Sequence of chain 1.C:
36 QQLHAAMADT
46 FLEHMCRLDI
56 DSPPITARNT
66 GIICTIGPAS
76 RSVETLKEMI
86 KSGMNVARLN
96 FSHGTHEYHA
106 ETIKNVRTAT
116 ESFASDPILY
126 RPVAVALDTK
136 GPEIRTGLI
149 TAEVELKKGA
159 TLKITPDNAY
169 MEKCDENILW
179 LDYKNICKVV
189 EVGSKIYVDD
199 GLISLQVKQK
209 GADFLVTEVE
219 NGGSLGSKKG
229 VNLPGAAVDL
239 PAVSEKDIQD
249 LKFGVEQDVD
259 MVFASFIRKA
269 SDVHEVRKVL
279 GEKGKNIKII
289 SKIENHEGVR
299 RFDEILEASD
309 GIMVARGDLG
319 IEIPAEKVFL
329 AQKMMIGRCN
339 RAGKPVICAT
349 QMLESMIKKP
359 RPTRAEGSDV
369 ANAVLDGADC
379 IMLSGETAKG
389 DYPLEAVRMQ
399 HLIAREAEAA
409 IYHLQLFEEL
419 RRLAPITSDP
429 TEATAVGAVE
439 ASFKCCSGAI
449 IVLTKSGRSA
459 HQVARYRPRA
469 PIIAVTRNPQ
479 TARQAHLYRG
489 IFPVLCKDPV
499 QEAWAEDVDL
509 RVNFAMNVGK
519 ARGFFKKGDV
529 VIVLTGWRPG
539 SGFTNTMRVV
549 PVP

Binding-site contacts:
Ligand atom O2 contacts residue LYS290 of chain 1.C at 4.5 Å.
Ligand atom O3 contacts residue SER382 of chain 1.C at 4.3 Å.
Ligand atom O3 contacts residue ALA313 of chain 1.C at 4.4 Å.
Ligand atom O1 contacts residue GLU292 of chain 1.C at 3.7 Å.
Ligand atom C1 contacts residue ALA313 of chain 1.C at 4.0 Å (hydrophobic).
Ligand atom O1 contacts residue ALA313 of chain 1.C at 4.5 Å.
Ligand atom O3 contacts residue MET380 of chain 1.C at 3.9 Å.
Ligand atom O4 contacts residue THR348 of chain 1.C at 2.5 Å (h-bond).
Ligand atom O3 contacts residue LYS290 of chain 1.C at 4.4 Å.
Ligand atom O2 contacts residue ASP316 of chain 1.C at 2.6 Å (salt-bridge).
Ligand atom C1 contacts residue THR348 of chain 1.C at 3.6 Å.
Ligand atom O2 contacts residue GLU292 of chain 1.C at 2.6 Å (salt-bridge).
Ligand atom O1 contacts residue LYS290 of chain 1.C at 2.7 Å (salt-bridge).
Ligand atom C1 contacts residue ARG93 of chain 1.C at 4.4 Å.
Ligand atom O2 contacts residue ALA313 of chain 1.C at 3.7 Å.
Ligand atom O4 contacts residue ARG314 of chain 1.C at 3.6 Å (salt-bridge).
Ligand atom O1 contacts residue ASP316 of chain 1.C at 4.4 Å.
Ligand atom C2 contacts residue GLU292 of chain 1.C at 3.4 Å.
Ligand atom C2 contacts residue THR348 of chain 1.C at 3.5 Å.
Ligand atom C2 contacts residue ASP316 of chain 1.C at 3.8 Å.
Ligand atom O1 contacts residue MG1 of chain 1.O at 2.7 Å.
Ligand atom C1 contacts residue LYS290 of chain 1.C at 3.7 Å.
Ligand atom O4 contacts residue GLU292 of chain 1.C at 4.3 Å.
Ligand atom O3 contacts residue THR348 of chain 1.C at 2.9 Å (h-bond).
Ligand atom O3 contacts residue ARG93 of chain 1.C at 4.1 Å.
Ligand atom O4 contacts residue ALA313 of chain 1.C at 3.2 Å.
Ligand atom C2 contacts residue GLY315 of chain 1.C at 4.1 Å.
Ligand atom C2 contacts residue ALA313 of chain 1.C at 3.4 Å (hydrophobic).
Ligand atom C1 contacts residue MG1 of chain 1.O at 3.5 Å.
Ligand atom O2 contacts residue GLY315 of chain 1.C at 4.4 Å.
Ligand atom C1 contacts residue GLU292 of chain 1.C at 4.0 Å.
Ligand atom O4 contacts residue ASP316 of chain 1.C at 4.0 Å.
Ligand atom O1 contacts residue ARG93 of chain 1.C at 4.0 Å.
Ligand atom O4 contacts residue GLY315 of chain 1.C at 3.1 Å (h-bond).
Ligand atom C2 contacts residue MG1 of chain 1.O at 3.4 Å.
Ligand atom O2 contacts residue MG1 of chain 1.O at 2.5 Å.

The protein below binds the small molecule below.
Small molecule (SMILES): O=C([O-])C(=O)[O-]